Sequence of chain 3.A:
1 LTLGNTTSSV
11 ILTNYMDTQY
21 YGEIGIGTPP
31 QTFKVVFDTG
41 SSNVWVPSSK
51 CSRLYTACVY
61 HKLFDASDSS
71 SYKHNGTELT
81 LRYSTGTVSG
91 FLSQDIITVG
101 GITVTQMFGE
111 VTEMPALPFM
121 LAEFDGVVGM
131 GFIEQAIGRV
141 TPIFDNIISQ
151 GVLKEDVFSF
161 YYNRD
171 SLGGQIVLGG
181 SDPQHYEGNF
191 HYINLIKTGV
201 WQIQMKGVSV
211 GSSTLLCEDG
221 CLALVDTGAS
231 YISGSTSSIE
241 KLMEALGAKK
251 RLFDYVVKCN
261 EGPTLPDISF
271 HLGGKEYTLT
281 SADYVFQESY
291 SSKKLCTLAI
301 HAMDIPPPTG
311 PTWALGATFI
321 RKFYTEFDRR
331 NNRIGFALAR

Binding-site contacts:
Ligand atom C3 contacts residue ASN75 of chain 3.A at 3.8 Å.
Ligand atom O7 contacts residue HIS74 of chain 3.A at 4.0 Å.
Ligand atom C5 contacts residue ASN75 of chain 3.A at 3.7 Å.
Ligand atom C1 contacts residue ASN75 of chain 3.A at 1.5 Å.
Ligand atom N2 contacts residue ASN75 of chain 3.A at 2.9 Å (h-bond).
Ligand atom O7 contacts residue ASN75 of chain 3.A at 3.4 Å.
Ligand atom C4 contacts residue ASN75 of chain 3.A at 4.2 Å.
Ligand atom C1 contacts residue MET107 of chain 3.A at 3.6 Å (hydrophobic).
Ligand atom C5 contacts residue MET107 of chain 3.A at 4.5 Å (hydrophobic).
Ligand atom C7 contacts residue ASN75 of chain 3.A at 3.6 Å.
Ligand atom O5 contacts residue MET107 of chain 3.A at 3.2 Å.
Ligand atom C2 contacts residue ASN75 of chain 3.A at 2.5 Å.
Ligand atom C8 contacts residue ASN75 of chain 3.A at 4.4 Å.
Ligand atom O5 contacts residue ASN75 of chain 3.A at 2.4 Å (h-bond).
Ligand atom C1 contacts residue THR77 of chain 3.A at 4.3 Å.

A small-molecule ligand and the protein it binds are described below.
Small molecule (SMILES): CC(=O)N[C@@H]1[C@@H](O)[C@H](O)[C@@H](CO)O[C@H]1O